Sequence of chain 1.BB:
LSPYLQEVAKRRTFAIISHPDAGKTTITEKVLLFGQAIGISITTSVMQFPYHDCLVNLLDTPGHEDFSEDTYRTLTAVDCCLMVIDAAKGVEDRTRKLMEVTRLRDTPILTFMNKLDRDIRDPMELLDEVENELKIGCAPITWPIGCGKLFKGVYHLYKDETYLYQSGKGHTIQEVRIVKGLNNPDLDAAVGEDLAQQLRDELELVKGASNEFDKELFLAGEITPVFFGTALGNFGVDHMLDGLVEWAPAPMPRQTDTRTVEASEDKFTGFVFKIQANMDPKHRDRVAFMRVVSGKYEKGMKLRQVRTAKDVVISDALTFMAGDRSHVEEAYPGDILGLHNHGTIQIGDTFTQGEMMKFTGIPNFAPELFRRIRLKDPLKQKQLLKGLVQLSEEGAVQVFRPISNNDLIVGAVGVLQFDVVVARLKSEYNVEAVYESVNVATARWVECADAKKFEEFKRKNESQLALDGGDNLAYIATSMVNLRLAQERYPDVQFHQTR

This small molecule binds to this protein.
Small molecule (SMILES): Nc1nc2c(ncn2[C@@H]2O[C@H](CO[P](=O)(O)O[P](=O)(O)CP(=O)(O)O)[C@@H](O)[C@H]2O)c(=O)[nH]1

Binding-site contacts:
Ligand atom N3 contacts residue ASP145 of chain 1.BB at 3.5 Å (salt-bridge).
Ligand atom O1A contacts residue THR27 of chain 1.BB at 3.7 Å.
Ligand atom O2G contacts residue SER20 of chain 1.BB at 3.6 Å.
Ligand atom N7 contacts residue ASN142 of chain 1.BB at 3.3 Å (h-bond).
Ligand atom O1B contacts residue LYS26 of chain 1.BB at 3.3 Å (salt-bridge).
Ligand atom PB contacts residue GLY25 of chain 1.BB at 3.4 Å.
Ligand atom O6 contacts residue ALA259 of chain 1.BB at 2.6 Å (h-bond).
Ligand atom O3A contacts residue GLY25 of chain 1.BB at 3.1 Å (h-bond).
Ligand atom O2B contacts residue LYS26 of chain 1.BB at 2.6 Å (salt-bridge).
Ligand atom O3A contacts residue ALA24 of chain 1.BB at 3.8 Å.
Ligand atom PB contacts residue LYS26 of chain 1.BB at 3.4 Å.
Ligand atom O2G contacts residue PRO22 of chain 1.BB at 3.7 Å.
Ligand atom N2 contacts residue LEU260 of chain 1.BB at 3.6 Å.
Ligand atom O1A contacts residue ILE68 of chain 1.BB at 3.4 Å.
Ligand atom O2A contacts residue THR27 of chain 1.BB at 3.4 Å (h-bond).
Ligand atom N1 contacts residue ASP145 of chain 1.BB at 3.0 Å (salt-bridge).
Ligand atom N2 contacts residue ASP145 of chain 1.BB at 1.3 Å (salt-bridge).
Ligand atom O1G contacts residue SER69 of chain 1.BB at 2.9 Å (h-bond).
Ligand atom O6 contacts residue LEU260 of chain 1.BB at 3.3 Å (h-bond).
Ligand atom C6 contacts residue LEU260 of chain 1.BB at 3.8 Å (hydrophobic).
Ligand atom N1 contacts residue LEU260 of chain 1.BB at 3.6 Å.
Ligand atom O1B contacts residue THR27 of chain 1.BB at 3.1 Å (h-bond).
Ligand atom O1G contacts residue GLY91 of chain 1.BB at 3.0 Å (h-bond).
Ligand atom C6 contacts residue THR258 of chain 1.BB at 3.2 Å.
Ligand atom O6 contacts residue THR258 of chain 1.BB at 2.4 Å (h-bond).
Ligand atom O2A contacts residue GLY25 of chain 1.BB at 3.4 Å.
Ligand atom O6 contacts residue LYS143 of chain 1.BB at 3.7 Å.
Ligand atom O4' contacts residue LYS143 of chain 1.BB at 3.4 Å.
Ligand atom O2B contacts residue GLY25 of chain 1.BB at 2.6 Å (h-bond).
Ligand atom C6 contacts residue ALA259 of chain 1.BB at 3.8 Å (hydrophobic).
Ligand atom C2 contacts residue ASP145 of chain 1.BB at 2.4 Å.
Ligand atom C3B contacts residue ASP23 of chain 1.BB at 3.7 Å.
Ligand atom O3G contacts residue SER69 of chain 1.BB at 3.3 Å.
Ligand atom O2G contacts residue GLY91 of chain 1.BB at 3.8 Å.
Ligand atom O2G contacts residue HIS21 of chain 1.BB at 3.0 Å (h-bond).
Ligand atom O6 contacts residue ASN142 of chain 1.BB at 3.1 Å (h-bond).
Ligand atom O3G contacts residue LYS26 of chain 1.BB at 3.3 Å.
Ligand atom O2B contacts residue ALA24 of chain 1.BB at 3.4 Å (h-bond).
Ligand atom N1 contacts residue THR258 of chain 1.BB at 3.3 Å (h-bond).
Ligand atom O2A contacts residue THR28 of chain 1.BB at 3.4 Å (h-bond).